Sequence of chain 18.C:
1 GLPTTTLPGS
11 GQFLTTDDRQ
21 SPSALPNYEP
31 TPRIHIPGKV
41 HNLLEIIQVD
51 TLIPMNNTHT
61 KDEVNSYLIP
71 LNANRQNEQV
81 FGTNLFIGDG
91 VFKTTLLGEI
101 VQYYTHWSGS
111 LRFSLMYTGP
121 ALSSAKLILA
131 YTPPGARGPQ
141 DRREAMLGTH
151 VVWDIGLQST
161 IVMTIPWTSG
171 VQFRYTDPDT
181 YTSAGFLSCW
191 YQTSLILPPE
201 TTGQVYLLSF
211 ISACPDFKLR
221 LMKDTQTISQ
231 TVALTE

Sequence of chain 19.C:
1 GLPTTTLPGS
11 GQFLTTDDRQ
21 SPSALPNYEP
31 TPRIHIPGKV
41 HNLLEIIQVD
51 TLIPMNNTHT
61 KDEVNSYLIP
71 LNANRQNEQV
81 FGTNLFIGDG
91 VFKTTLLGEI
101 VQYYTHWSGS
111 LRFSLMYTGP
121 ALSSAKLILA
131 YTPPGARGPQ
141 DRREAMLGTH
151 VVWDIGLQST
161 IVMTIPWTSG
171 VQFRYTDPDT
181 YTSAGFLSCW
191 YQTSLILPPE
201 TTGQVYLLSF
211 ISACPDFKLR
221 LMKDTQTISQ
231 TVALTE

The small molecule below binds the protein below.
Small molecule (SMILES): Cc1cc(CCCOc2c(Cl)cc(C3=NCCO3)cc2Cl)on1

Sequence of chain 18.A:
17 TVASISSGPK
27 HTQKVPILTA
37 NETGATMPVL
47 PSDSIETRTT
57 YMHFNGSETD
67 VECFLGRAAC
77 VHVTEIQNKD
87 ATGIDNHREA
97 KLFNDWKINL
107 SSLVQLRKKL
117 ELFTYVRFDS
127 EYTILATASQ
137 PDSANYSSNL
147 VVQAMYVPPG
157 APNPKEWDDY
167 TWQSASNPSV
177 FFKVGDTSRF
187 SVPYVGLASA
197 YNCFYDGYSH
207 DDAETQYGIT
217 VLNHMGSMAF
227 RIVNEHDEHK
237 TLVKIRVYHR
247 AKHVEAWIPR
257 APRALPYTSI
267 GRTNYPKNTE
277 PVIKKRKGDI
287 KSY

Binding-site contacts:
Ligand atom CL2 contacts residue TYR128 of chain 18.A at 3.2 Å.
Ligand atom N3A contacts residue TYR152 of chain 18.A at 4.0 Å.
Ligand atom CL2 contacts residue ILE104 of chain 18.A at 3.5 Å.
Ligand atom N2 contacts residue MET221 of chain 18.A at 3.5 Å (h-bond).
Ligand atom C5B contacts residue TYR152 of chain 18.A at 3.7 Å (hydrophobic).
Ligand atom C4A contacts residue SER175 of chain 18.A at 3.7 Å.
Ligand atom C2B contacts residue TYR128 of chain 18.A at 3.9 Å (hydrophobic).
Ligand atom C2A contacts residue PHE186 of chain 18.A at 3.8 Å (hydrophobic).
Ligand atom C5A contacts residue PHE186 of chain 18.A at 4.0 Å (hydrophobic).
Ligand atom C31 contacts residue LEU106 of chain 18.A at 4.0 Å (hydrophobic).
Ligand atom CL1 contacts residue TYR152 of chain 18.A at 3.9 Å.
Ligand atom O1B contacts residue VAL188 of chain 18.A at 3.7 Å.
Ligand atom C4 contacts residue LEU106 of chain 18.A at 3.9 Å (hydrophobic).
Ligand atom C4B contacts residue TYR152 of chain 18.A at 3.6 Å (hydrophobic).
Ligand atom C2C contacts residue VAL191 of chain 18.A at 4.0 Å (hydrophobic).
Ligand atom N3A contacts residue ALA24 of chain 18.C at 3.8 Å.
Ligand atom C3 contacts residue LEU106 of chain 18.A at 3.8 Å (hydrophobic).
Ligand atom O1 contacts residue MET221 of chain 18.A at 3.5 Å (h-bond).
Ligand atom O1A contacts residue PHE186 of chain 18.A at 3.4 Å.
Ligand atom CL1 contacts residue LEU25 of chain 18.C at 3.7 Å.
Ligand atom O1A contacts residue MET224 of chain 18.A at 3.5 Å (h-bond).
Ligand atom C2A contacts residue TYR152 of chain 18.A at 3.8 Å (hydrophobic).
Ligand atom C3C contacts residue ILE104 of chain 18.A at 3.7 Å (hydrophobic).
Ligand atom C4A contacts residue ALA150 of chain 18.A at 4.0 Å (hydrophobic).
Ligand atom C6B contacts residue TYR152 of chain 18.A at 3.9 Å (hydrophobic).
Ligand atom N3A contacts residue PRO174 of chain 18.A at 3.3 Å (h-bond).
Ligand atom C1C contacts residue TYR128 of chain 18.A at 3.3 Å (hydrophobic).
Ligand atom CL2 contacts residue MET224 of chain 18.A at 3.4 Å.
Ligand atom C4B contacts residue PHE186 of chain 18.A at 3.9 Å (hydrophobic).
Ligand atom C5 contacts residue TYR128 of chain 18.A at 3.8 Å (hydrophobic).
Ligand atom C3C contacts residue TYR152 of chain 18.A at 3.8 Å (hydrophobic).
Ligand atom C5A contacts residue ALA150 of chain 18.A at 3.5 Å (hydrophobic).
Ligand atom O1 contacts residue ILE104 of chain 18.A at 3.4 Å.
Ligand atom C2B contacts residue MET224 of chain 18.A at 4.0 Å (hydrophobic).
Ligand atom CL1 contacts residue VAL188 of chain 18.A at 3.7 Å.
Ligand atom C3B contacts residue PHE186 of chain 18.A at 3.9 Å (hydrophobic).
Ligand atom C5A contacts residue VAL176 of chain 18.A at 3.5 Å (hydrophobic).
Ligand atom C4A contacts residue PRO174 of chain 18.A at 3.0 Å (hydrophobic).
Ligand atom C1B contacts residue VAL188 of chain 18.A at 4.0 Å (hydrophobic).
Ligand atom C3B contacts residue MET224 of chain 18.A at 3.6 Å (hydrophobic).